A small-molecule ligand and the protein it binds are described below.
Small molecule (SMILES): CC(=O)N[C@@H]1[C@@H](O)[C@H](O)[C@@H](CO)O[C@H]1O

Sequence of chain 1.D:
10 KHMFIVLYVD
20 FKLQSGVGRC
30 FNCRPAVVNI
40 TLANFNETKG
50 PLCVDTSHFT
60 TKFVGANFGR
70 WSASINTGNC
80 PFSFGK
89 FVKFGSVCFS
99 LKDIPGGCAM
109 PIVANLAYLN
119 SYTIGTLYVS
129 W

Binding-site contacts:
Ligand atom C2 contacts residue ASN38 of chain 1.D at 2.5 Å.
Ligand atom C3 contacts residue ASN38 of chain 1.D at 3.8 Å.
Ligand atom N2 contacts residue ASN38 of chain 1.D at 2.9 Å (h-bond).
Ligand atom C5 contacts residue THR40 of chain 1.D at 4.1 Å.
Ligand atom C7 contacts residue ASN38 of chain 1.D at 4.0 Å.
Ligand atom C5 contacts residue ASN38 of chain 1.D at 3.6 Å.
Ligand atom C1 contacts residue THR40 of chain 1.D at 4.1 Å.
Ligand atom C1 contacts residue ASN38 of chain 1.D at 1.4 Å.
Ligand atom O6 contacts residue TYR17 of chain 1.D at 3.3 Å.
Ligand atom C6 contacts residue THR40 of chain 1.D at 4.4 Å.
Ligand atom O5 contacts residue ASN38 of chain 1.D at 2.4 Å (h-bond).
Ligand atom C4 contacts residue ASN38 of chain 1.D at 4.2 Å.
Ligand atom C6 contacts residue TYR17 of chain 1.D at 3.6 Å (hydrophobic).
Ligand atom O5 contacts residue THR40 of chain 1.D at 4.2 Å.